Sequence of chain 1.K:
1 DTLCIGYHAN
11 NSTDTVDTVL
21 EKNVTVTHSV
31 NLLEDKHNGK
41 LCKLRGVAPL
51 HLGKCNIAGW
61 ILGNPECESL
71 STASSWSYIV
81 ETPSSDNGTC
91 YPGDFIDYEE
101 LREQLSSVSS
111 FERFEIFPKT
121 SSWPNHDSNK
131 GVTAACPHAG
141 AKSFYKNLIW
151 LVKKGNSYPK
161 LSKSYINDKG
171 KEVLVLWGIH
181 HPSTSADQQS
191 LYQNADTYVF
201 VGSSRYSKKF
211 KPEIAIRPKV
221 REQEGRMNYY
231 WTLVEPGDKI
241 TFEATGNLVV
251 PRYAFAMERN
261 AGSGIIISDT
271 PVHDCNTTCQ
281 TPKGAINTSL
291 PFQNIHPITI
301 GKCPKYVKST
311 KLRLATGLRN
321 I

A small-molecule ligand and the protein it binds are described below.
Small molecule (SMILES): CC(=O)N[C@@H]1[C@@H](O)[C@H](O)[C@@H](CO)O[C@H]1O

Binding-site contacts:
Ligand atom O6 contacts residue ASN23 of chain 1.K at 4.5 Å.
Ligand atom O3 contacts residue ASN23 of chain 1.K at 4.3 Å.
Ligand atom C3 contacts residue ASN23 of chain 1.K at 3.4 Å.
Ligand atom O7 contacts residue ASN23 of chain 1.K at 3.8 Å.
Ligand atom C5 contacts residue ASN23 of chain 1.K at 3.5 Å.
Ligand atom C8 contacts residue LYS22 of chain 1.K at 3.3 Å.
Ligand atom C1 contacts residue ASN23 of chain 1.K at 1.4 Å.
Ligand atom N2 contacts residue ASN23 of chain 1.K at 2.5 Å (h-bond).
Ligand atom N2 contacts residue LYS22 of chain 1.K at 3.7 Å.
Ligand atom C6 contacts residue ASN23 of chain 1.K at 4.5 Å.
Ligand atom C7 contacts residue LYS22 of chain 1.K at 4.0 Å.
Ligand atom O5 contacts residue ASN23 of chain 1.K at 2.4 Å (h-bond).
Ligand atom C2 contacts residue ASN23 of chain 1.K at 1.9 Å.
Ligand atom C7 contacts residue ASN23 of chain 1.K at 3.4 Å.
Ligand atom C4 contacts residue ASN23 of chain 1.K at 3.8 Å.